Sequence of chain 1.G:
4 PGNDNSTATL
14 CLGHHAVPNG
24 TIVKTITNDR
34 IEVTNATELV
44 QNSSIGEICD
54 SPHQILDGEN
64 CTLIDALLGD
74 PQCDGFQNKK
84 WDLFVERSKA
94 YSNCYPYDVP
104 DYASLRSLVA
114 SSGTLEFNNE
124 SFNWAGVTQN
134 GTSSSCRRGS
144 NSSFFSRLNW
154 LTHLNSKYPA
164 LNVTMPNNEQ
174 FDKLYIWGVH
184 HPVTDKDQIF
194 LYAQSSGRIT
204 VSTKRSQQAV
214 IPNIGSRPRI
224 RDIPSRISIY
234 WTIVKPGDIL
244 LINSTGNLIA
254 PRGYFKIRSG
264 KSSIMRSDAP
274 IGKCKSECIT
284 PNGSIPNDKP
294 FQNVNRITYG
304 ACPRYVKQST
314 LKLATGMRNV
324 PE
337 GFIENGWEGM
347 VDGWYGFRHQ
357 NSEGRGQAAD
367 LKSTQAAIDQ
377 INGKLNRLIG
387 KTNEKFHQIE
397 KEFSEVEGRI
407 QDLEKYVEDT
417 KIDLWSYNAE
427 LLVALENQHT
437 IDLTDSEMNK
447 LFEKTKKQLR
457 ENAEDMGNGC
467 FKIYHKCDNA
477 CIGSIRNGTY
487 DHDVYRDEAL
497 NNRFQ

This protein binds this small molecule.
Small molecule (SMILES): CC(=O)N[C@H]1[C@H](O[C@H]2[C@H](O)[C@@H](NC(C)=O)CO[C@@H]2CO)O[C@H](CO)[C@@H](O)[C@@H]1O

Binding-site contacts:
Ligand atom C1 contacts residue ASN38 of chain 1.G at 1.4 Å.
Ligand atom N2 contacts residue ASN38 of chain 1.G at 2.9 Å (h-bond).
Ligand atom C7 contacts residue ASN38 of chain 1.G at 3.3 Å.
Ligand atom C6 contacts residue ASN378 of chain 1.G at 4.2 Å.
Ligand atom O7 contacts residue ALA39 of chain 1.G at 3.5 Å (h-bond).
Ligand atom O5 contacts residue THR318 of chain 1.G at 4.4 Å.
Ligand atom C1 contacts residue THR318 of chain 1.G at 4.3 Å.
Ligand atom C5 contacts residue ASN38 of chain 1.G at 3.7 Å.
Ligand atom C3 contacts residue ASN38 of chain 1.G at 3.8 Å.
Ligand atom C2 contacts residue ASN38 of chain 1.G at 2.5 Å.
Ligand atom O7 contacts residue ASN38 of chain 1.G at 2.8 Å (h-bond).
Ligand atom O6 contacts residue ASN378 of chain 1.G at 3.8 Å.
Ligand atom C8 contacts residue ASN38 of chain 1.G at 4.4 Å.
Ligand atom C4 contacts residue ASN38 of chain 1.G at 4.3 Å.
Ligand atom O5 contacts residue ASN38 of chain 1.G at 2.4 Å (h-bond).